Binding-site contacts:
Ligand atom N2 contacts residue ASN93 of chain 1.A at 2.9 Å (h-bond).
Ligand atom C2 contacts residue ASN93 of chain 1.A at 2.5 Å.
Ligand atom O7 contacts residue SER17 of chain 1.B at 3.4 Å.
Ligand atom O7 contacts residue GLY16 of chain 1.B at 4.5 Å.
Ligand atom C7 contacts residue ASN93 of chain 1.A at 3.9 Å.
Ligand atom N2 contacts residue GLU92 of chain 1.A at 3.5 Å.
Ligand atom C3 contacts residue ASN93 of chain 1.A at 3.9 Å.
Ligand atom O6 contacts residue ASN93 of chain 1.A at 4.3 Å.
Ligand atom O5 contacts residue ASN93 of chain 1.A at 2.4 Å (h-bond).
Ligand atom C1 contacts residue ASN93 of chain 1.A at 1.5 Å.
Ligand atom O7 contacts residue ASN93 of chain 1.A at 4.5 Å.
Ligand atom C8 contacts residue GLY16 of chain 1.B at 4.5 Å.
Ligand atom C7 contacts residue GLY16 of chain 1.B at 4.4 Å.
Ligand atom C7 contacts residue GLU92 of chain 1.A at 4.1 Å.
Ligand atom C5 contacts residue ASN93 of chain 1.A at 3.8 Å.
Ligand atom C1 contacts residue GLU92 of chain 1.A at 4.3 Å.
Ligand atom C4 contacts residue ASN93 of chain 1.A at 4.3 Å.
Ligand atom C7 contacts residue SER17 of chain 1.B at 4.0 Å.
Ligand atom C8 contacts residue SER17 of chain 1.B at 3.9 Å.
Ligand atom C8 contacts residue GLY13 of chain 1.B at 4.3 Å.
Ligand atom C8 contacts residue GLU92 of chain 1.A at 3.8 Å.

Sequence of chain 1.A:
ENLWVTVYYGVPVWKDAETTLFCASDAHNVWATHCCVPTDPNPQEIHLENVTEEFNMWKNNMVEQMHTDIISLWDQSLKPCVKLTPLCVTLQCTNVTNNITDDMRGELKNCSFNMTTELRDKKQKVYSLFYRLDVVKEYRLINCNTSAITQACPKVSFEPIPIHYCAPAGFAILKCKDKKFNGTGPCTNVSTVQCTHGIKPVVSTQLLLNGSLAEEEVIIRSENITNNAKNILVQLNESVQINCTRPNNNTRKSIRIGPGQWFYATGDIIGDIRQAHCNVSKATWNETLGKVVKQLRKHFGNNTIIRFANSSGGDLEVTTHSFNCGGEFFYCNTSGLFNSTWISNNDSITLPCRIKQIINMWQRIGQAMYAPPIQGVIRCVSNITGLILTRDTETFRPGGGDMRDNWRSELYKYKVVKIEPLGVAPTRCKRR

A small-molecule ligand and the protein it binds are described below.
Small molecule (SMILES): CC(=O)N[C@H]1[C@H](O[C@H]2[C@H](O)[C@@H](NC(C)=O)CO[C@@H]2CO)O[C@H](CO)[C@@H](O)[C@@H]1O

Sequence of chain 1.B:
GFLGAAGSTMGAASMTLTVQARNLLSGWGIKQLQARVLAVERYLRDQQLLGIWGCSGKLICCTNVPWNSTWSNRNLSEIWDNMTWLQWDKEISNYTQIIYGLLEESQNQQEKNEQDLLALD